Binding-site contacts:
Ligand atom C8 contacts residue ALA53 of chain 1.A at 4.0 Å (hydrophobic).
Ligand atom C19 contacts residue PHE30 of chain 1.A at 4.0 Å (hydrophobic).
Ligand atom C7 contacts residue GLU103 of chain 1.A at 3.1 Å.
Ligand atom N5 contacts residue TYR104 of chain 1.A at 3.8 Å.
Ligand atom C4 contacts residue ALA105 of chain 1.A at 3.7 Å (hydrophobic).
Ligand atom C18 contacts residue VAL33 of chain 1.A at 4.0 Å (hydrophobic).
Ligand atom C7 contacts residue ALA53 of chain 1.A at 3.7 Å (hydrophobic).
Ligand atom C2 contacts residue GLU103 of chain 1.A at 4.0 Å.
Ligand atom C18 contacts residue ASP182 of chain 1.A at 3.9 Å.
Ligand atom C13 contacts residue VAL102 of chain 1.A at 3.7 Å (hydrophobic).
Ligand atom C9 contacts residue LEU171 of chain 1.A at 3.8 Å (hydrophobic).
Ligand atom C1 contacts residue LEU171 of chain 1.A at 3.4 Å (hydrophobic).
Ligand atom C14 contacts residue GLU72 of chain 1.A at 3.8 Å.
Ligand atom C7 contacts residue LEU171 of chain 1.A at 3.7 Å (hydrophobic).
Ligand atom C14 contacts residue VAL102 of chain 1.A at 4.0 Å (hydrophobic).
Ligand atom C17 contacts residue ILE86 of chain 1.A at 3.6 Å (hydrophobic).
Ligand atom N3 contacts residue LEU171 of chain 1.A at 3.6 Å.
Ligand atom C19 contacts residue VAL33 of chain 1.A at 3.7 Å (hydrophobic).
Ligand atom C15 contacts residue MET76 of chain 1.A at 3.9 Å (hydrophobic).
Ligand atom N6 contacts residue GLU103 of chain 1.A at 4.0 Å.
Ligand atom N6 contacts residue ALA105 of chain 1.A at 2.9 Å (h-bond).
Ligand atom C8 contacts residue GLU103 of chain 1.A at 4.0 Å.
Ligand atom C7 contacts residue TYR104 of chain 1.A at 3.8 Å (hydrophobic).
Ligand atom C17 contacts residue ALA181 of chain 1.A at 3.8 Å (hydrophobic).
Ligand atom C8 contacts residue VAL102 of chain 1.A at 3.7 Å (hydrophobic).
Ligand atom C16 contacts residue ILE86 of chain 1.A at 4.0 Å (hydrophobic).
Ligand atom C17 contacts residue ASP182 of chain 1.A at 3.8 Å.
Ligand atom C2 contacts residue ALA53 of chain 1.A at 3.8 Å (hydrophobic).
Ligand atom C12 contacts residue LEU171 of chain 1.A at 3.9 Å (hydrophobic).
Ligand atom C16 contacts residue GLU72 of chain 1.A at 3.9 Å.
Ligand atom N6 contacts residue TYR104 of chain 1.A at 3.7 Å.
Ligand atom C20 contacts residue VAL33 of chain 1.A at 3.9 Å (hydrophobic).
Ligand atom C7 contacts residue ALA105 of chain 1.A at 3.5 Å (hydrophobic).
Ligand atom C8 contacts residue LEU171 of chain 1.A at 4.0 Å (hydrophobic).
Ligand atom C16 contacts residue ASP182 of chain 1.A at 3.7 Å.
Ligand atom N5 contacts residue ALA105 of chain 1.A at 2.9 Å (h-bond).
Ligand atom C15 contacts residue GLU72 of chain 1.A at 3.2 Å.
Ligand atom C4 contacts residue LEU171 of chain 1.A at 3.9 Å (hydrophobic).
Ligand atom N6 contacts residue LEU171 of chain 1.A at 4.0 Å.
Ligand atom C2 contacts residue LEU171 of chain 1.A at 3.4 Å (hydrophobic).

Sequence of chain 1.A:
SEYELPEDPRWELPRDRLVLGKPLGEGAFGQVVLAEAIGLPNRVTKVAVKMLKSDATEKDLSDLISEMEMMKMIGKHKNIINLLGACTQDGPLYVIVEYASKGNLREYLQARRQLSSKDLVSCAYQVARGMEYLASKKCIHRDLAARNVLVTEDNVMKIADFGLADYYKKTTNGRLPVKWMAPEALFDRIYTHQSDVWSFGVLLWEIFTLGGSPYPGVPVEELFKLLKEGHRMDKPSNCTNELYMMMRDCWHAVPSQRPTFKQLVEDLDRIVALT

A small-molecule ligand and the protein it binds are described below.
Small molecule (SMILES): Nc1ncc2c(n1)-c1ccccc1[C@H](c1ccccc1)C2